Sequence of chain 1.A:
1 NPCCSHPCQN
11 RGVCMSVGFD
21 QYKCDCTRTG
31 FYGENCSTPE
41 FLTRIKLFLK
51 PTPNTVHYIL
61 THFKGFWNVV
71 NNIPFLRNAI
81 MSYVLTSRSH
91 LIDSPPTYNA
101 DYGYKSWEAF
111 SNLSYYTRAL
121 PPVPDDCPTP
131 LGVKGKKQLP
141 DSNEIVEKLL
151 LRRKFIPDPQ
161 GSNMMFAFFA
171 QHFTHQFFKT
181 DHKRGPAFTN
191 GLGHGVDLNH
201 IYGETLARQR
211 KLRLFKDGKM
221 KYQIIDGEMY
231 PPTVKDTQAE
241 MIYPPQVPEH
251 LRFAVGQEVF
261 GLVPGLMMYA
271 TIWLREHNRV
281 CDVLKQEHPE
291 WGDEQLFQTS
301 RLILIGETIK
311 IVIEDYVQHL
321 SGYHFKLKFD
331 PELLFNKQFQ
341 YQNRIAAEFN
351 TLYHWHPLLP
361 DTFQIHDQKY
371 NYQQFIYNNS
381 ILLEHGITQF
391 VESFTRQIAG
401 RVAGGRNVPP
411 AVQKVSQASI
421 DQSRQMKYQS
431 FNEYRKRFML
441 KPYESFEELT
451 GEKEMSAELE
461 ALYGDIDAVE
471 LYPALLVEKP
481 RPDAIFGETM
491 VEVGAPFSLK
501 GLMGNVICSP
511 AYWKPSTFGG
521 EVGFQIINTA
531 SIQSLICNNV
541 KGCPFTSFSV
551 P

Sequence of chain 1.B:
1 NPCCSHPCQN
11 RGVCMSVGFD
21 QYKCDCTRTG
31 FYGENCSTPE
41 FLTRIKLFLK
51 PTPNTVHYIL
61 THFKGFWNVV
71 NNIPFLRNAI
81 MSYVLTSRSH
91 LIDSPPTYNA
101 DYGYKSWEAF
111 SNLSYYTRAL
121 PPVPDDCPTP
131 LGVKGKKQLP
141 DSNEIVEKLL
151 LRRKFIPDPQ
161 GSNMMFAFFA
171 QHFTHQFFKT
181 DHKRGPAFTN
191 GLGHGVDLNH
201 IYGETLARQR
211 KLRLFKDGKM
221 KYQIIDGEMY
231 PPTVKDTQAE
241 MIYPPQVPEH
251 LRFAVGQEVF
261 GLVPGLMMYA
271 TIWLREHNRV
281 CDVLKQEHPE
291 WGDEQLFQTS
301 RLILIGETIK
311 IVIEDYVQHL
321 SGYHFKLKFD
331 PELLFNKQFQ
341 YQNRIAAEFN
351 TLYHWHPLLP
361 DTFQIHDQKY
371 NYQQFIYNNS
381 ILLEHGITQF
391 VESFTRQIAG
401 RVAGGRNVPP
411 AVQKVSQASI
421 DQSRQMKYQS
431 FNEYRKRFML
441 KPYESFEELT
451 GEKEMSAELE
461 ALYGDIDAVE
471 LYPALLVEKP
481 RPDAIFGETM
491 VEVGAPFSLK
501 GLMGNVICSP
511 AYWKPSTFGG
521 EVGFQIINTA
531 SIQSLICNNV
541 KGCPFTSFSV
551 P

Binding-site contacts:
Ligand atom O6 contacts residue TYR115 of chain 1.B at 3.7 Å.
Ligand atom C3 contacts residue ARG184 of chain 1.B at 4.2 Å.
Ligand atom C6 contacts residue ALA207 of chain 1.A at 4.3 Å (hydrophobic).
Ligand atom C5 contacts residue ASN112 of chain 1.B at 3.6 Å.
Ligand atom C6 contacts residue ARG210 of chain 1.A at 4.0 Å.
Ligand atom O6 contacts residue ALA207 of chain 1.A at 4.0 Å.
Ligand atom O3 contacts residue LEU206 of chain 1.A at 4.2 Å.
Ligand atom C1 contacts residue GLU108 of chain 1.B at 3.6 Å.
Ligand atom O7 contacts residue LEU206 of chain 1.A at 3.3 Å (h-bond).
Ligand atom C1 contacts residue ARG210 of chain 1.A at 4.2 Å.
Ligand atom C1 contacts residue ASN112 of chain 1.B at 1.4 Å.
Ligand atom C2 contacts residue GLU108 of chain 1.B at 4.0 Å.
Ligand atom O7 contacts residue ARG184 of chain 1.B at 3.4 Å.
Ligand atom O7 contacts residue PHE188 of chain 1.B at 4.2 Å.
Ligand atom O5 contacts residue LEU206 of chain 1.A at 4.0 Å.
Ligand atom O5 contacts residue TYR115 of chain 1.B at 3.5 Å.
Ligand atom O4 contacts residue ARG184 of chain 1.B at 3.4 Å (salt-bridge).
Ligand atom C5 contacts residue PHE188 of chain 1.B at 4.1 Å (hydrophobic).
Ligand atom O5 contacts residue ASN112 of chain 1.B at 2.3 Å (h-bond).
Ligand atom C4 contacts residue ASN112 of chain 1.B at 4.2 Å.
Ligand atom C1 contacts residue LEU206 of chain 1.A at 4.1 Å (hydrophobic).
Ligand atom O4 contacts residue ARG210 of chain 1.A at 3.2 Å (salt-bridge).
Ligand atom N2 contacts residue ASN112 of chain 1.B at 3.0 Å (h-bond).
Ligand atom O6 contacts residue LEU206 of chain 1.A at 3.6 Å.
Ligand atom C6 contacts residue TYR115 of chain 1.B at 3.6 Å (hydrophobic).
Ligand atom C4 contacts residue ARG184 of chain 1.B at 4.2 Å.
Ligand atom C7 contacts residue ARG184 of chain 1.B at 3.6 Å.
Ligand atom C4 contacts residue ARG210 of chain 1.A at 3.9 Å.
Ligand atom O5 contacts residue GLU108 of chain 1.B at 3.5 Å (salt-bridge).
Ligand atom C7 contacts residue ASN112 of chain 1.B at 3.8 Å.
Ligand atom O5 contacts residue ARG210 of chain 1.A at 4.2 Å.
Ligand atom C5 contacts residue ARG210 of chain 1.A at 3.6 Å.
Ligand atom C4 contacts residue LEU206 of chain 1.A at 3.8 Å (hydrophobic).
Ligand atom C3 contacts residue ASN112 of chain 1.B at 3.8 Å.
Ligand atom C1 contacts residue TYR115 of chain 1.B at 4.1 Å (hydrophobic).
Ligand atom C5 contacts residue LEU206 of chain 1.A at 4.2 Å (hydrophobic).
Ligand atom C6 contacts residue PHE188 of chain 1.B at 3.8 Å (hydrophobic).
Ligand atom O7 contacts residue ASN112 of chain 1.B at 4.2 Å.
Ligand atom C8 contacts residue ARG184 of chain 1.B at 2.6 Å.
Ligand atom C2 contacts residue ASN112 of chain 1.B at 2.5 Å.

The small molecule below binds the protein below.
Small molecule (SMILES): CC(=O)N[C@H]1[C@H](O[C@H]2[C@H](O)[C@@H](NC(C)=O)CO[C@@H]2CO)O[C@H](CO)[C@@H](O[C@H]2O[C@H](CO)[C@@H](O)[C@H](O)[C@@H]2O)[C@@H]1O